Binding-site contacts:
Ligand atom O6 contacts residue PRO261 of chain 3.D at 4.2 Å.
Ligand atom C4 contacts residue ASN416 of chain 3.D at 4.2 Å.
Ligand atom O5 contacts residue ASN416 of chain 3.D at 2.3 Å (h-bond).
Ligand atom O7 contacts residue ASN232 of chain 3.D at 3.5 Å (h-bond).
Ligand atom C3 contacts residue ASN416 of chain 3.D at 3.8 Å.
Ligand atom C8 contacts residue ASN416 of chain 3.D at 3.9 Å.
Ligand atom C1 contacts residue ASN416 of chain 3.D at 1.4 Å.
Ligand atom C7 contacts residue ASN416 of chain 3.D at 3.5 Å.
Ligand atom C8 contacts residue NAG1 of chain 3.J at 3.5 Å.
Ligand atom N2 contacts residue ASN416 of chain 3.D at 3.0 Å (h-bond).
Ligand atom O7 contacts residue ASN416 of chain 3.D at 3.6 Å.
Ligand atom C6 contacts residue PRO261 of chain 3.D at 3.8 Å (hydrophobic).
Ligand atom C5 contacts residue ASN416 of chain 3.D at 3.6 Å.
Ligand atom C1 contacts residue PRO261 of chain 3.D at 4.1 Å (hydrophobic).
Ligand atom C5 contacts residue PRO261 of chain 3.D at 4.0 Å (hydrophobic).
Ligand atom C8 contacts residue ASN232 of chain 3.D at 3.1 Å.
Ligand atom C7 contacts residue ASN232 of chain 3.D at 3.6 Å.
Ligand atom O5 contacts residue PRO261 of chain 3.D at 3.2 Å.
Ligand atom O6 contacts residue LEU235 of chain 3.D at 3.7 Å.
Ligand atom C2 contacts residue ASN416 of chain 3.D at 2.5 Å.

Sequence of chain 3.D:
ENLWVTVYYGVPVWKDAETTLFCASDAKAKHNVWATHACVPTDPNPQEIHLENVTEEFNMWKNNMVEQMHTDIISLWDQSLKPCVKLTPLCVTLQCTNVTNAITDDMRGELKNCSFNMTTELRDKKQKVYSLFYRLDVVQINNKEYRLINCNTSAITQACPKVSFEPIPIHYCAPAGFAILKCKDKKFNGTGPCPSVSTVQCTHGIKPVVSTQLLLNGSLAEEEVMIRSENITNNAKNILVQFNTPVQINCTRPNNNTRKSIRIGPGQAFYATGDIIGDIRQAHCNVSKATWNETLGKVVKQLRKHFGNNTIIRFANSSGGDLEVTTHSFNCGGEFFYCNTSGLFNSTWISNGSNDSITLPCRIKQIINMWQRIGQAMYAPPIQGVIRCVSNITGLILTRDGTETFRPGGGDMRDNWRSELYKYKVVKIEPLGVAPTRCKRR

The protein below binds the small molecule below.
Small molecule (SMILES): CC(=O)N[C@H]1[C@H](O[C@H]2[C@H](O)[C@@H](NC(C)=O)CO[C@@H]2CO)O[C@H](CO)[C@@H](O)[C@@H]1O